Sequence of chain 1.A:
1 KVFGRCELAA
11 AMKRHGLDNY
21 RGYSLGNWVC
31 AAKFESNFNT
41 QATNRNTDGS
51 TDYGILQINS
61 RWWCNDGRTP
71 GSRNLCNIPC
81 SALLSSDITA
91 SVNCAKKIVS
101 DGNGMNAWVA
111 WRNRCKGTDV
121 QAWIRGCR

Binding-site contacts:
Ligand atom BR2 contacts residue ARG14 of chain 1.A at 3.4 Å.
Ligand atom O27 contacts residue HIS15 of chain 1.A at 4.3 Å.
Ligand atom O29 contacts residue HIS15 of chain 1.A at 3.2 Å (h-bond).
Ligand atom O29 contacts residue LYS96 of chain 1.A at 3.4 Å (salt-bridge).
Ligand atom C02 contacts residue ASN93 of chain 1.A at 3.8 Å.
Ligand atom C22 contacts residue ARG14 of chain 1.A at 4.4 Å.
Ligand atom C19 contacts residue ARG14 of chain 1.A at 4.1 Å.
Ligand atom C03 contacts residue ASN93 of chain 1.A at 3.9 Å.
Ligand atom O27 contacts residue LYS96 of chain 1.A at 2.6 Å (salt-bridge).
Ligand atom O24 contacts residue ARG14 of chain 1.A at 2.9 Å (salt-bridge).
Ligand atom S26 contacts residue HIS15 of chain 1.A at 4.3 Å.
Ligand atom S26 contacts residue LYS96 of chain 1.A at 3.5 Å (salt-bridge).
Ligand atom C03 contacts residue LYS96 of chain 1.A at 4.3 Å.
Ligand atom C20 contacts residue ARG14 of chain 1.A at 3.2 Å.
Ligand atom O27 contacts residue ASN93 of chain 1.A at 4.3 Å.
Ligand atom C21 contacts residue ARG14 of chain 1.A at 3.4 Å.
Ligand atom BR2 contacts residue HIS15 of chain 1.A at 3.5 Å.
Ligand atom O29 contacts residue GLY16 of chain 1.A at 4.4 Å.

The small molecule below binds the protein below.
Small molecule (SMILES): O=C1C(Br)=CC(=C(c2cc(Br)c(O)c(Br)c2)c2ccccc2S(=O)(=O)O)C=C1Br